Sequence of chain 1.F:
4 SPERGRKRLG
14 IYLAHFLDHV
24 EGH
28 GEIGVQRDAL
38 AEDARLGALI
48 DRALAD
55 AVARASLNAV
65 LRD

The protein below binds the small molecule below.
Small molecule (SMILES): O=C(O)CCP(=O)(CCC(=O)O)CCC(=O)O

Binding-site contacts:
Ligand atom C08 contacts residue ASP21 of chain 1.F at 2.9 Å.
Ligand atom C04 contacts residue LEU20 of chain 1.F at 3.7 Å (hydrophobic).
Ligand atom O03 contacts residue LEU20 of chain 1.F at 3.0 Å.
Ligand atom O01 contacts residue ALA17 of chain 1.F at 2.9 Å (h-bond).
Ligand atom O01 contacts residue LEU20 of chain 1.F at 4.2 Å.
Ligand atom O16 contacts residue ASP21 of chain 1.F at 4.2 Å.
Ligand atom O17 contacts residue ASP21 of chain 1.F at 3.9 Å.
Ligand atom C05 contacts residue GLU24 of chain 1.F at 3.5 Å.
Ligand atom C09 contacts residue ASP21 of chain 1.F at 4.1 Å.
Ligand atom C15 contacts residue ASP21 of chain 1.F at 3.9 Å.
Ligand atom C05 contacts residue ASP21 of chain 1.F at 3.4 Å.
Ligand atom C02 contacts residue ASP21 of chain 1.F at 3.6 Å.
Ligand atom O01 contacts residue ASP21 of chain 1.F at 3.1 Å (salt-bridge).
Ligand atom O07 contacts residue ASP21 of chain 1.F at 4.3 Å.
Ligand atom O07 contacts residue GLU24 of chain 1.F at 4.1 Å.
Ligand atom C04 contacts residue GLU24 of chain 1.F at 3.1 Å.
Ligand atom C14 contacts residue ASP21 of chain 1.F at 3.3 Å.
Ligand atom C02 contacts residue LEU20 of chain 1.F at 3.5 Å (hydrophobic).
Ligand atom C13 contacts residue ASP21 of chain 1.F at 3.4 Å.
Ligand atom C14 contacts residue GLU24 of chain 1.F at 4.1 Å.
Ligand atom P06 contacts residue ASP21 of chain 1.F at 2.9 Å.
Ligand atom O03 contacts residue LEU65 of chain 1.F at 4.2 Å.
Ligand atom O16 contacts residue GLY25 of chain 1.F at 4.5 Å.
Ligand atom C13 contacts residue GLU24 of chain 1.F at 3.0 Å.
Ligand atom C02 contacts residue ALA17 of chain 1.F at 3.9 Å (hydrophobic).
Ligand atom P06 contacts residue GLU24 of chain 1.F at 3.9 Å.
Ligand atom C04 contacts residue ASP21 of chain 1.F at 3.2 Å.
Ligand atom C14 contacts residue GLY25 of chain 1.F at 4.2 Å.
Ligand atom O12 contacts residue ASP21 of chain 1.F at 3.5 Å (salt-bridge).
Ligand atom C10 contacts residue ASP21 of chain 1.F at 4.0 Å.